Sequence of chain 1.A:
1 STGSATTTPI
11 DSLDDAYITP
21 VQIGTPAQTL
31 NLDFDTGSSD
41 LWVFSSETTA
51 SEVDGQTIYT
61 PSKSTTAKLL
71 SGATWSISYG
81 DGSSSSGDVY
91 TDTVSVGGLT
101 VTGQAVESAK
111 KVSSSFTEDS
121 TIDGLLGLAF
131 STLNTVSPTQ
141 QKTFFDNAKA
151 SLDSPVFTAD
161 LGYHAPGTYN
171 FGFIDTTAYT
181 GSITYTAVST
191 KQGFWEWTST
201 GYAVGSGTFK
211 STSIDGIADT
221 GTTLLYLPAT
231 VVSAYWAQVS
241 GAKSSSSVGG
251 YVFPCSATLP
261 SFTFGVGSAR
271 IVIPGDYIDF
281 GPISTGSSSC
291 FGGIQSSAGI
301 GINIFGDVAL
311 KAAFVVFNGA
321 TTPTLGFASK

Binding-site contacts:
Ligand atom C21 contacts residue ASP33 of chain 1.A at 3.3 Å.
Ligand atom C1 contacts residue ASP219 of chain 1.A at 3.5 Å.
Ligand atom C14 contacts residue GLY221 of chain 1.A at 3.3 Å.
Ligand atom N02 contacts residue THR222 of chain 1.A at 3.5 Å (h-bond).
Ligand atom N contacts residue SER83 of chain 1.A at 3.2 Å (h-bond).
Ligand atom C13 contacts residue ASP219 of chain 1.A at 3.6 Å.
Ligand atom C19 contacts residue ASP81 of chain 1.A at 3.4 Å.
Ligand atom C19 contacts residue SER83 of chain 1.A at 3.2 Å.
Ligand atom C15 contacts residue ASP219 of chain 1.A at 3.6 Å.
Ligand atom C22 contacts residue ASP119 of chain 1.A at 3.5 Å.
Ligand atom C12 contacts residue DMS1 of chain 1.B at 3.6 Å.
Ligand atom N01 contacts residue THR222 of chain 1.A at 2.9 Å (h-bond).
Ligand atom C23 contacts residue ASP35 of chain 1.A at 3.7 Å.
Ligand atom O3 contacts residue GLY80 of chain 1.A at 2.8 Å (h-bond).
Ligand atom C03 contacts residue GLY80 of chain 1.A at 3.6 Å.
Ligand atom S contacts residue ILE217 of chain 1.A at 3.6 Å.
Ligand atom N contacts residue ASP81 of chain 1.A at 2.9 Å (salt-bridge).
Ligand atom C04 contacts residue GLY80 of chain 1.A at 3.5 Å.
Ligand atom C01 contacts residue ILE300 of chain 1.A at 3.7 Å (hydrophobic).
Ligand atom S contacts residue PHE194 of chain 1.A at 3.7 Å.
Ligand atom C11 contacts residue DMS1 of chain 1.B at 3.6 Å.
Ligand atom N12 contacts residue ASP35 of chain 1.A at 2.6 Å (salt-bridge).
Ligand atom C06 contacts residue GLY80 of chain 1.A at 3.7 Å.
Ligand atom C1 contacts residue ASP35 of chain 1.A at 3.2 Å.
Ligand atom C02 contacts residue GLY80 of chain 1.A at 3.6 Å.
Ligand atom C20 contacts residue ASP33 of chain 1.A at 3.5 Å.
Ligand atom O11 contacts residue TYR79 of chain 1.A at 3.5 Å.
Ligand atom C13 contacts residue GLY37 of chain 1.A at 3.7 Å.
Ligand atom C23 contacts residue LEU125 of chain 1.A at 3.7 Å (hydrophobic).
Ligand atom C01 contacts residue GLY80 of chain 1.A at 3.6 Å.
Ligand atom C14 contacts residue ASP35 of chain 1.A at 3.6 Å.
Ligand atom C12 contacts residue THR222 of chain 1.A at 3.3 Å.
Ligand atom C1 contacts residue GLY37 of chain 1.A at 3.6 Å.
Ligand atom N02 contacts residue ASP219 of chain 1.A at 2.7 Å (salt-bridge).
Ligand atom C23 contacts residue TYR79 of chain 1.A at 3.7 Å (hydrophobic).
Ligand atom N contacts residue DMS1 of chain 1.B at 3.4 Å.
Ligand atom O3 contacts residue ASP81 of chain 1.A at 3.4 Å (salt-bridge).
Ligand atom C05 contacts residue GLY80 of chain 1.A at 3.6 Å.
Ligand atom C16 contacts residue PHE116 of chain 1.A at 3.7 Å (hydrophobic).
Ligand atom C16 contacts residue DMS1 of chain 1.B at 3.6 Å.

This small molecule binds to this protein.
Small molecule (SMILES): CCNC(=O)c1c(-c2ccccc2)csc1NC(=O)CNCCc1c[nH]c2ccccc12